A protein and the small-molecule ligand that binds it are described below.
Small molecule (SMILES): CC(=O)N[C@@H]1[C@@H](O)[C@H](O)[C@@H](CO)O[C@H]1O

Sequence of chain 1.B:
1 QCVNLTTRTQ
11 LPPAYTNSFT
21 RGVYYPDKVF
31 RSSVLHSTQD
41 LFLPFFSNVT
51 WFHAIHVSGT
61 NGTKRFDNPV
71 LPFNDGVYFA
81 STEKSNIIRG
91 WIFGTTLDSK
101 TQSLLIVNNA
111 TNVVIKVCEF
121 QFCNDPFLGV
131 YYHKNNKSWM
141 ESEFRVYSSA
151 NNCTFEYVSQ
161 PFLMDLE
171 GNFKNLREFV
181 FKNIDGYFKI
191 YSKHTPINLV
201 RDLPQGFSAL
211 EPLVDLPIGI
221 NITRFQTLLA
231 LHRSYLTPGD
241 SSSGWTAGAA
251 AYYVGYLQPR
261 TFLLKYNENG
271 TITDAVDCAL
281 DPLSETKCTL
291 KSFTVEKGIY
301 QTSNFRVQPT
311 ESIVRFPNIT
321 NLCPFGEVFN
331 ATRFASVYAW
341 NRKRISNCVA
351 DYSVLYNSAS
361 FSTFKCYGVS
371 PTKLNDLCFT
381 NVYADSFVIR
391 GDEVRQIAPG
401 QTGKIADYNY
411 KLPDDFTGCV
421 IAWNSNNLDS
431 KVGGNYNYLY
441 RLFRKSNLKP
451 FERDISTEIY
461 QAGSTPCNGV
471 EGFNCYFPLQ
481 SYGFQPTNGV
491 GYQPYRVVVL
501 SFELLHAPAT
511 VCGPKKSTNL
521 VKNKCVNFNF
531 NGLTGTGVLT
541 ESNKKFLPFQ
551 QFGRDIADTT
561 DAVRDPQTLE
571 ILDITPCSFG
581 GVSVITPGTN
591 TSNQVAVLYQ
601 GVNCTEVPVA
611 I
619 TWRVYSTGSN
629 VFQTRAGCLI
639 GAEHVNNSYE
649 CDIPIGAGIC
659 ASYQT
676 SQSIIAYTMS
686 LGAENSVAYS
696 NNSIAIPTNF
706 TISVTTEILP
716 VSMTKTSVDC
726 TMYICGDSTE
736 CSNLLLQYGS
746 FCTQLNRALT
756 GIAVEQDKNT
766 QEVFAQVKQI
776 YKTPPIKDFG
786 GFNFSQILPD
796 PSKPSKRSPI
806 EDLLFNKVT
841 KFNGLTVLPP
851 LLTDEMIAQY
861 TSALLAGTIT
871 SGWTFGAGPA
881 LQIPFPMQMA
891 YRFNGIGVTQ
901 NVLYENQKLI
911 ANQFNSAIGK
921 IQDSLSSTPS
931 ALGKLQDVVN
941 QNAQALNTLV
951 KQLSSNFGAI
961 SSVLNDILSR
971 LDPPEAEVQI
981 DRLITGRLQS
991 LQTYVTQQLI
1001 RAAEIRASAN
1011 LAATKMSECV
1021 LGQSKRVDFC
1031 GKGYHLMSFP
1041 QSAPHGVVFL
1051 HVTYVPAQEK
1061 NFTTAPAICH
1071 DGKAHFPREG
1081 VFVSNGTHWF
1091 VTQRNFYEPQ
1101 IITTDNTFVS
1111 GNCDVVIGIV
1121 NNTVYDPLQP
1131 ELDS

Binding-site contacts:
Ligand atom C1 contacts residue GLN1058 of chain 1.B at 4.3 Å.
Ligand atom N2 contacts residue ASN704 of chain 1.B at 2.9 Å (h-bond).
Ligand atom C7 contacts residue ASN704 of chain 1.B at 3.7 Å.
Ligand atom O7 contacts residue GLN1058 of chain 1.B at 4.3 Å.
Ligand atom O6 contacts residue GLN913 of chain 1.B at 3.8 Å.
Ligand atom C2 contacts residue ASN704 of chain 1.B at 2.4 Å.
Ligand atom C8 contacts residue THR703 of chain 1.B at 4.4 Å.
Ligand atom O5 contacts residue GLN1058 of chain 1.B at 4.1 Å.
Ligand atom C5 contacts residue ASN704 of chain 1.B at 3.7 Å.
Ligand atom C4 contacts residue ASN704 of chain 1.B at 4.2 Å.
Ligand atom O5 contacts residue ASN704 of chain 1.B at 2.4 Å (h-bond).
Ligand atom O4 contacts residue LEU909 of chain 1.B at 4.5 Å.
Ligand atom O7 contacts residue ASN704 of chain 1.B at 4.0 Å.
Ligand atom C1 contacts residue ASN704 of chain 1.B at 1.4 Å.
Ligand atom C5 contacts residue LEU909 of chain 1.B at 4.2 Å (hydrophobic).
Ligand atom C3 contacts residue ASN704 of chain 1.B at 3.8 Å.
Ligand atom C8 contacts residue ASN704 of chain 1.B at 4.4 Å.